Binding-site contacts:
Ligand atom N8 contacts residue PHE104 of chain 3.A at 4.1 Å.
Ligand atom C14 contacts residue SER103 of chain 3.A at 3.6 Å.
Ligand atom C20 contacts residue TRP56 of chain 3.A at 3.9 Å (hydrophobic).
Ligand atom N10 contacts residue PHE422 of chain 3.A at 4.0 Å.
Ligand atom C11 contacts residue ASP46 of chain 3.A at 3.8 Å.
Ligand atom N6 contacts residue ASP46 of chain 3.A at 3.2 Å (salt-bridge).
Ligand atom CL2 contacts residue LEU83 of chain 3.A at 3.9 Å.
Ligand atom N10 contacts residue TRP56 of chain 3.A at 4.0 Å.
Ligand atom N7 contacts residue ASP46 of chain 3.A at 2.7 Å (salt-bridge).
Ligand atom C16 contacts residue MET85 of chain 3.A at 3.8 Å (hydrophobic).
Ligand atom C18 contacts residue PHE104 of chain 3.A at 4.1 Å (hydrophobic).
Ligand atom C19 contacts residue TRP56 of chain 3.A at 4.0 Å (hydrophobic).
Ligand atom C20 contacts residue PHE104 of chain 3.A at 3.2 Å (hydrophobic).
Ligand atom C12 contacts residue SER52 of chain 3.A at 4.0 Å.
Ligand atom C15 contacts residue PHE104 of chain 3.A at 3.8 Å (hydrophobic).
Ligand atom CL2 contacts residue ARG57 of chain 3.A at 3.7 Å.
Ligand atom C17 contacts residue LEU83 of chain 3.A at 3.8 Å (hydrophobic).
Ligand atom C16 contacts residue PHE104 of chain 3.A at 4.2 Å (hydrophobic).
Ligand atom C15 contacts residue TRP56 of chain 3.A at 3.6 Å (hydrophobic).
Ligand atom C11 contacts residue TRP56 of chain 3.A at 4.2 Å (hydrophobic).
Ligand atom C13 contacts residue ASP46 of chain 3.A at 3.4 Å.
Ligand atom CL2 contacts residue TRP33 of chain 3.A at 4.1 Å.
Ligand atom C12 contacts residue ASP46 of chain 3.A at 4.1 Å.
Ligand atom C10 contacts residue TRP56 of chain 3.A at 3.9 Å (hydrophobic).
Ligand atom C14 contacts residue PHE422 of chain 3.A at 4.0 Å (hydrophobic).
Ligand atom N7 contacts residue PHE44 of chain 3.A at 3.8 Å.
Ligand atom C16 contacts residue SER103 of chain 3.A at 3.7 Å.
Ligand atom C18 contacts residue TRP56 of chain 3.A at 3.8 Å (hydrophobic).
Ligand atom N10 contacts residue SER103 of chain 3.A at 3.0 Å (h-bond).
Ligand atom C17 contacts residue TRP56 of chain 3.A at 3.5 Å (hydrophobic).
Ligand atom CL2 contacts residue ALA53 of chain 3.A at 4.1 Å.
Ligand atom C19 contacts residue PHE104 of chain 3.A at 3.4 Å (hydrophobic).
Ligand atom C15 contacts residue SER103 of chain 3.A at 3.7 Å.
Ligand atom N9 contacts residue SER103 of chain 3.A at 3.4 Å (h-bond).
Ligand atom N6 contacts residue PHE47 of chain 3.A at 4.2 Å.
Ligand atom C16 contacts residue TRP56 of chain 3.A at 3.4 Å (hydrophobic).
Ligand atom C18 contacts residue LEU83 of chain 3.A at 4.1 Å (hydrophobic).
Ligand atom C12 contacts residue TRP56 of chain 3.A at 4.1 Å (hydrophobic).
Ligand atom C19 contacts residue ALA53 of chain 3.A at 3.8 Å (hydrophobic).
Ligand atom N9 contacts residue PHE422 of chain 3.A at 3.0 Å (h-bond).

This protein binds this small molecule.
Small molecule (SMILES): [H]/N=C(\N/C(=N/[H])NCCCCCCNC(=N)NC(=N)Nc1ccc(Cl)cc1)Nc1ccc(Cl)cc1

Sequence of chain 3.A:
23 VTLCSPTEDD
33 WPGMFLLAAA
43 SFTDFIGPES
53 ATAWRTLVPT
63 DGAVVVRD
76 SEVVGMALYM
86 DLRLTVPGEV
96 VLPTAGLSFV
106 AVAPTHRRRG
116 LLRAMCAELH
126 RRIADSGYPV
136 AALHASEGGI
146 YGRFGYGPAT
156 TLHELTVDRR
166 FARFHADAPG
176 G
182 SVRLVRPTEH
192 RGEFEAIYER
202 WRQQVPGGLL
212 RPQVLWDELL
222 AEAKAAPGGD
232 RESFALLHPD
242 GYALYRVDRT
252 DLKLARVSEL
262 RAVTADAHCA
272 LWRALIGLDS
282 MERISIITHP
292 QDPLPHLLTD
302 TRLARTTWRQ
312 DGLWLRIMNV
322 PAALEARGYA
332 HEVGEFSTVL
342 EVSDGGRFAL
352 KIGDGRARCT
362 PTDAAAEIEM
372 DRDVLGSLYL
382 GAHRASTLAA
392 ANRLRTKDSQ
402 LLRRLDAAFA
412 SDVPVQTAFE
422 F